Sequence of chain 4.A:
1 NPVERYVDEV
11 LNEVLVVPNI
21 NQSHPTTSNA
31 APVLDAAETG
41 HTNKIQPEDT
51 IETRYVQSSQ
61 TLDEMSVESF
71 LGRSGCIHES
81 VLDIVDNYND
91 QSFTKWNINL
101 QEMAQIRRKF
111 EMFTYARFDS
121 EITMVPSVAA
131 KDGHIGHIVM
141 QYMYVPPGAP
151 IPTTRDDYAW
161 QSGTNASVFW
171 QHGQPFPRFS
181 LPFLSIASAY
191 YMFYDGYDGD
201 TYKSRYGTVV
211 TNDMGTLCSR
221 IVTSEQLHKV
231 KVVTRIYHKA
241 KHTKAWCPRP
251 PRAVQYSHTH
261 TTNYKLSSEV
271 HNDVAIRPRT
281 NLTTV

Binding-site contacts:
Ligand atom C4 contacts residue LEU100 of chain 4.A at 3.7 Å (hydrophobic).
Ligand atom O1A contacts residue LEU217 of chain 4.A at 3.0 Å.
Ligand atom F1 contacts residue TYR144 of chain 4.A at 3.3 Å.
Ligand atom C1B contacts residue ILE98 of chain 4.A at 3.4 Å (hydrophobic).
Ligand atom N1A contacts residue PHE179 of chain 4.A at 3.6 Å.
Ligand atom F2 contacts residue TYR144 of chain 4.A at 3.0 Å.
Ligand atom F3 contacts residue TYR142 of chain 4.A at 3.8 Å.
Ligand atom O1 contacts residue MET214 of chain 4.A at 3.5 Å (h-bond).
Ligand atom F3 contacts residue PHE179 of chain 4.A at 3.0 Å.
Ligand atom CM6 contacts residue LEU184 of chain 4.A at 3.4 Å (hydrophobic).
Ligand atom C6B contacts residue LEU181 of chain 4.A at 3.3 Å (hydrophobic).
Ligand atom F2 contacts residue MET143 of chain 4.A at 3.3 Å.
Ligand atom CM2 contacts residue ILE77 of chain 4.A at 3.1 Å (hydrophobic).
Ligand atom C3A contacts residue PHE179 of chain 4.A at 3.1 Å (hydrophobic).
Ligand atom C6B contacts residue ILE98 of chain 4.A at 3.7 Å (hydrophobic).
Ligand atom N1A contacts residue MET124 of chain 4.A at 3.5 Å.
Ligand atom C3A contacts residue LEU217 of chain 4.A at 3.6 Å (hydrophobic).
Ligand atom N1A contacts residue LEU217 of chain 4.A at 3.3 Å.
Ligand atom F2 contacts residue ALA166 of chain 4.A at 3.5 Å.
Ligand atom N3A contacts residue PHE179 of chain 4.A at 3.4 Å.
Ligand atom O1A contacts residue MET124 of chain 4.A at 3.2 Å.
Ligand atom C2B contacts residue ILE98 of chain 4.A at 3.7 Å (hydrophobic).
Ligand atom C5B contacts residue LEU181 of chain 4.A at 3.5 Å (hydrophobic).
Ligand atom F1 contacts residue PHE179 of chain 4.A at 3.8 Å.
Ligand atom C5B contacts residue ILE98 of chain 4.A at 3.5 Å (hydrophobic).
Ligand atom CM3 contacts residue ASN212 of chain 4.A at 3.4 Å.
Ligand atom O1A contacts residue PHE179 of chain 4.A at 3.3 Å.
Ligand atom CM4 contacts residue TYR144 of chain 4.A at 3.8 Å (hydrophobic).
Ligand atom F1 contacts residue ALA166 of chain 4.A at 3.6 Å.
Ligand atom O1B contacts residue ILE98 of chain 4.A at 3.3 Å.
Ligand atom C4B contacts residue ILE98 of chain 4.A at 3.8 Å (hydrophobic).
Ligand atom CM6 contacts residue LEU181 of chain 4.A at 3.5 Å (hydrophobic).
Ligand atom N3A contacts residue TYR144 of chain 4.A at 3.5 Å.
Ligand atom F2 contacts residue TYR142 of chain 4.A at 2.8 Å.
Ligand atom C4 contacts residue TYR190 of chain 4.A at 3.6 Å (hydrophobic).
Ligand atom CM2 contacts residue ILE122 of chain 4.A at 3.8 Å (hydrophobic).
Ligand atom F3 contacts residue VAL168 of chain 4.A at 3.0 Å.
Ligand atom N2 contacts residue MET214 of chain 4.A at 3.8 Å.
Ligand atom CM4 contacts residue PHE179 of chain 4.A at 3.5 Å (hydrophobic).
Ligand atom C2A contacts residue PHE179 of chain 4.A at 3.6 Å (hydrophobic).

The small molecule below binds the protein below.
Small molecule (SMILES): Cc1cc(CCCOc2c(C)cc(-c3noc(C(F)(F)F)n3)cc2C)on1